Sequence of chain 1.A:
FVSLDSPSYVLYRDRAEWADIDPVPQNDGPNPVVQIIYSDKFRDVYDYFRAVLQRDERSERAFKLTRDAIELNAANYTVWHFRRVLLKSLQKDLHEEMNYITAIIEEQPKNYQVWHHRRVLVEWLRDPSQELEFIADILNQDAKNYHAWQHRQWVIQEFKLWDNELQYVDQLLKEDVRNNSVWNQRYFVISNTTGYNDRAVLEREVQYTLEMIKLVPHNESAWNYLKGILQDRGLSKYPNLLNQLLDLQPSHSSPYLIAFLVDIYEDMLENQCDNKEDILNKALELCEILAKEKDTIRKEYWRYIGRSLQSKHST

This small molecule binds to this protein.
Small molecule (SMILES): OC[C@H]1O[C@@](CO)(O[C@H]2O[C@H](CO)[C@@H](O)[C@H](O)[C@H]2O)[C@@H](O)[C@@H]1O

Sequence of chain 1.B:
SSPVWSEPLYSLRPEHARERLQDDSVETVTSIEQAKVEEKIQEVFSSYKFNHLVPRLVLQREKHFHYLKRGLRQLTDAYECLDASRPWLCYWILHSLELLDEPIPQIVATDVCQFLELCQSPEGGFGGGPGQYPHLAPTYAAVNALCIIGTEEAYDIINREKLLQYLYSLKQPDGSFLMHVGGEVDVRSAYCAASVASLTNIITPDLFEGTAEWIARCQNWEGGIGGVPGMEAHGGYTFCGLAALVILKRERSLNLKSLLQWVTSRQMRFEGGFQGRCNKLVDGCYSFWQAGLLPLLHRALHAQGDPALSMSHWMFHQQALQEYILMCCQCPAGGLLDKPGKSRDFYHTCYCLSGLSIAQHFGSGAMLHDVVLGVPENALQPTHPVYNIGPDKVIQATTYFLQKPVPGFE

Binding-site contacts:
Ligand atom O5 contacts residue ASN234 of chain 1.B at 3.4 Å.
Ligand atom O2 contacts residue GLN233 of chain 1.B at 4.0 Å.
Ligand atom C1 contacts residue GLN233 of chain 1.B at 3.1 Å.
Ligand atom C5 contacts residue ASN269 of chain 1.B at 3.8 Å.
Ligand atom O6 contacts residue ASP286 of chain 1.A at 2.7 Å (salt-bridge).
Ligand atom C2 contacts residue GLN233 of chain 1.B at 3.0 Å.
Ligand atom O6 contacts residue GLY237 of chain 1.B at 3.4 Å.
Ligand atom C1 contacts residue ASN234 of chain 1.B at 3.8 Å.
Ligand atom C6 contacts residue TRP235 of chain 1.B at 3.7 Å (hydrophobic).
Ligand atom C6 contacts residue ASN234 of chain 1.B at 3.3 Å.
Ligand atom O6 contacts residue GLY282 of chain 1.A at 3.7 Å.
Ligand atom C5 contacts residue ASP286 of chain 1.A at 3.6 Å.
Ligand atom C4 contacts residue ASN269 of chain 1.B at 3.9 Å.
Ligand atom C1 contacts residue ALA230 of chain 1.B at 3.5 Å (hydrophobic).
Ligand atom O2 contacts residue GLN233 of chain 1.B at 2.7 Å (h-bond).
Ligand atom O6 contacts residue SER272 of chain 1.B at 2.8 Å (h-bond).
Ligand atom C5 contacts residue SER272 of chain 1.B at 4.0 Å.
Ligand atom C6 contacts residue GLN285 of chain 1.A at 3.4 Å.
Ligand atom O6 contacts residue GLN233 of chain 1.B at 4.0 Å.
Ligand atom O1 contacts residue GLN233 of chain 1.B at 2.6 Å (h-bond).
Ligand atom O4 contacts residue ASP286 of chain 1.A at 3.0 Å (salt-bridge).
Ligand atom C6 contacts residue ASP286 of chain 1.A at 3.3 Å.
Ligand atom C5 contacts residue TYR241 of chain 1.A at 3.9 Å (hydrophobic).
Ligand atom C1 contacts residue GLN233 of chain 1.B at 3.6 Å.
Ligand atom O4 contacts residue ASN269 of chain 1.B at 3.0 Å (h-bond).
Ligand atom O6 contacts residue ASN234 of chain 1.B at 2.8 Å (h-bond).
Ligand atom C6 contacts residue TYR241 of chain 1.A at 3.3 Å (hydrophobic).
Ligand atom C6 contacts residue SER272 of chain 1.B at 3.7 Å.
Ligand atom C2 contacts residue ASN234 of chain 1.B at 4.0 Å.
Ligand atom C4 contacts residue ASP286 of chain 1.A at 3.5 Å.
Ligand atom O5 contacts residue TRP235 of chain 1.B at 3.5 Å (h-bond).
Ligand atom O6 contacts residue GLN285 of chain 1.A at 3.0 Å (h-bond).
Ligand atom O4 contacts residue TYR241 of chain 1.A at 2.8 Å (h-bond).
Ligand atom O1 contacts residue ALA230 of chain 1.B at 3.7 Å.
Ligand atom O6 contacts residue TRP235 of chain 1.B at 4.0 Å.
Ligand atom O2 contacts residue ARG231 of chain 1.B at 3.6 Å.
Ligand atom O5 contacts residue ASN234 of chain 1.B at 3.9 Å.
Ligand atom O6 contacts residue GLN285 of chain 1.A at 3.9 Å.
Ligand atom O5 contacts residue GLN233 of chain 1.B at 3.5 Å (h-bond).
Ligand atom C4 contacts residue TYR241 of chain 1.A at 3.4 Å (hydrophobic).